A protein and the small-molecule ligand that binds it are described below.
Small molecule (SMILES): N#Cc1cccc(CN2CCC3=C(C2)C(=O)N(Cc2ccc(Cl)cc2)C2=NCCN23)c1

Sequence of chain 2.A:
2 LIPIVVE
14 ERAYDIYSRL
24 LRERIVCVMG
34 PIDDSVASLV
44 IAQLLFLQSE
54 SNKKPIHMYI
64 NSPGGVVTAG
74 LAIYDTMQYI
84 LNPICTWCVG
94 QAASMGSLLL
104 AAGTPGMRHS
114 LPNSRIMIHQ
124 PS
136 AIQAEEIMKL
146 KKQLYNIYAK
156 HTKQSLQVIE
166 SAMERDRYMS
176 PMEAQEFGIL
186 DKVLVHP

Binding-site contacts:
Ligand atom C1 contacts residue TYR62 of chain 2.B at 3.6 Å (hydrophobic).
Ligand atom C7 contacts residue TYR62 of chain 2.B at 3.7 Å (hydrophobic).
Ligand atom C1 contacts residue ILE44 of chain 2.A at 3.8 Å (hydrophobic).
Ligand atom N1 contacts residue VAL92 of chain 2.B at 3.7 Å.
Ligand atom C19 contacts residue SER52 of chain 2.A at 3.5 Å.
Ligand atom CL1 contacts residue LEU23 of chain 2.B at 3.7 Å.
Ligand atom C7 contacts residue TRP90 of chain 2.B at 3.6 Å (hydrophobic).
Ligand atom C22 contacts residue GLU26 of chain 2.B at 3.1 Å.
Ligand atom C12 contacts residue TYR82 of chain 2.A at 3.8 Å (hydrophobic).
Ligand atom C20 contacts residue SER52 of chain 2.A at 3.3 Å.
Ligand atom C5 contacts residue TYR82 of chain 2.A at 3.3 Å (hydrophobic).
Ligand atom C3 contacts residue THR79 of chain 2.A at 3.4 Å.
Ligand atom C12 contacts residue TYR62 of chain 2.B at 3.2 Å (hydrophobic).
Ligand atom N2 contacts residue TYR62 of chain 2.B at 2.8 Å (h-bond).
Ligand atom C8 contacts residue TYR62 of chain 2.B at 3.5 Å (hydrophobic).
Ligand atom C13 contacts residue TYR62 of chain 2.B at 3.8 Å (hydrophobic).
Ligand atom C24 contacts residue TYR62 of chain 2.B at 3.3 Å (hydrophobic).
Ligand atom C3 contacts residue LEU48 of chain 2.A at 3.9 Å (hydrophobic).
Ligand atom C9 contacts residue TYR62 of chain 2.B at 3.3 Å (hydrophobic).
Ligand atom C10 contacts residue TYR62 of chain 2.B at 3.2 Å (hydrophobic).
Ligand atom C15 contacts residue GLU26 of chain 2.B at 3.8 Å.
Ligand atom C19 contacts residue GLU26 of chain 2.B at 3.4 Å.
Ligand atom C11 contacts residue TYR62 of chain 2.B at 3.1 Å (hydrophobic).
Ligand atom N4 contacts residue GLU26 of chain 2.B at 2.8 Å (salt-bridge).
Ligand atom C17 contacts residue LEU23 of chain 2.B at 3.5 Å (hydrophobic).
Ligand atom C8 contacts residue TRP90 of chain 2.B at 3.3 Å (hydrophobic).
Ligand atom C4 contacts residue TYR82 of chain 2.A at 3.7 Å (hydrophobic).
Ligand atom N1 contacts residue ILE44 of chain 2.A at 3.7 Å.
Ligand atom C23 contacts residue HIS60 of chain 2.B at 3.2 Å.
Ligand atom N1 contacts residue TYR62 of chain 2.B at 3.2 Å.
Ligand atom C3 contacts residue LEU114 of chain 2.B at 3.8 Å (hydrophobic).
Ligand atom C9 contacts residue HIS60 of chain 2.B at 3.5 Å.
Ligand atom CL1 contacts residue PHE49 of chain 2.A at 3.7 Å.
Ligand atom O1 contacts residue LEU48 of chain 2.A at 3.8 Å.
Ligand atom C18 contacts residue GLU26 of chain 2.B at 3.7 Å.
Ligand atom C17 contacts residue LEU48 of chain 2.A at 3.8 Å (hydrophobic).
Ligand atom C20 contacts residue GLU26 of chain 2.B at 3.4 Å.
Ligand atom C7 contacts residue TYR82 of chain 2.A at 3.6 Å (hydrophobic).
Ligand atom C6 contacts residue TYR62 of chain 2.B at 3.7 Å (hydrophobic).
Ligand atom C18 contacts residue LEU48 of chain 2.A at 3.9 Å (hydrophobic).

Sequence of chain 2.B:
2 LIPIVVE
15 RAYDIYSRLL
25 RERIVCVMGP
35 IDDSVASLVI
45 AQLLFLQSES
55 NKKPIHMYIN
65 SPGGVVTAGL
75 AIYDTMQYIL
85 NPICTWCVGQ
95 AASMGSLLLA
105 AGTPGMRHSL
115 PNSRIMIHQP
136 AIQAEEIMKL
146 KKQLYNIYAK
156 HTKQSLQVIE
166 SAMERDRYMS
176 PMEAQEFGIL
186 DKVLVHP